Sequence of chain 1.W:
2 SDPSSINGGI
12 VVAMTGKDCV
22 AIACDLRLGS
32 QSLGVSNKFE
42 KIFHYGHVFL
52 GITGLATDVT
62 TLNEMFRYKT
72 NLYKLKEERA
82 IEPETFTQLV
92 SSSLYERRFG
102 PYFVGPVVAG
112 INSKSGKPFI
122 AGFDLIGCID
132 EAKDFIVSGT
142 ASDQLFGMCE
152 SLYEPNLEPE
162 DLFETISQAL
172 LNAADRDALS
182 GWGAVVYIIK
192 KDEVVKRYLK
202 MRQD

Sequence of chain 1.V:
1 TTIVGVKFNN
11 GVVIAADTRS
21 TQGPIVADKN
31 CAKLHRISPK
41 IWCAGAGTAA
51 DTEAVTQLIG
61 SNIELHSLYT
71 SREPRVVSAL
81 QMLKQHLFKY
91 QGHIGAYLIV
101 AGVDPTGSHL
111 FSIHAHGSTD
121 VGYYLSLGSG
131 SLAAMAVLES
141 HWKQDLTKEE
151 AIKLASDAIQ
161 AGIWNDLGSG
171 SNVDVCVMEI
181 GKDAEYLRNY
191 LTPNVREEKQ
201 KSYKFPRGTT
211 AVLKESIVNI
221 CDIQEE

The protein below binds the small molecule below.
Small molecule (SMILES): CC(C)C[C@H](NC(=O)[C@H](Cc1ccccc1)NC(=O)c1cnccn1)B(O)O

Binding-site contacts:
Ligand atom N1 contacts residue ALA49 of chain 1.V at 3.9 Å.
Ligand atom O19 contacts residue THR21 of chain 1.V at 3.0 Å (h-bond).
Ligand atom N1 contacts residue CYS129 of chain 1.W at 3.9 Å.
Ligand atom C22 contacts residue THR1 of chain 1.V at 2.7 Å.
Ligand atom C21 contacts residue THR1 of chain 1.V at 2.4 Å.
Ligand atom O8 contacts residue ALA49 of chain 1.V at 3.1 Å (h-bond).
Ligand atom C22 contacts residue GLY47 of chain 1.V at 3.9 Å.
Ligand atom O28 contacts residue THR1 of chain 1.V at 2.3 Å (h-bond).
Ligand atom C24 contacts residue THR52 of chain 1.V at 3.8 Å.
Ligand atom C24 contacts residue ALA49 of chain 1.V at 3.4 Å (hydrophobic).
Ligand atom C23 contacts residue GLY47 of chain 1.V at 3.7 Å.
Ligand atom C22 contacts residue LYS33 of chain 1.V at 3.9 Å.
Ligand atom C25 contacts residue CYS31 of chain 1.V at 3.9 Å (hydrophobic).
Ligand atom N9 contacts residue THR21 of chain 1.V at 3.1 Å (h-bond).
Ligand atom B26 contacts residue THR1 of chain 1.V at 1.4 Å.
Ligand atom C16 contacts residue THR48 of chain 1.V at 3.7 Å.
Ligand atom C13 contacts residue THR21 of chain 1.V at 3.8 Å.
Ligand atom C11 contacts residue THR21 of chain 1.V at 3.4 Å.
Ligand atom C24 contacts residue GLY47 of chain 1.V at 3.5 Å.
Ligand atom C21 contacts residue GLY47 of chain 1.V at 3.9 Å.
Ligand atom C6 contacts residue CYS129 of chain 1.W at 3.8 Å (hydrophobic).
Ligand atom O19 contacts residue SER20 of chain 1.V at 3.4 Å (h-bond).
Ligand atom N20 contacts residue THR1 of chain 1.V at 3.7 Å.
Ligand atom C18 contacts residue GLY47 of chain 1.V at 3.6 Å.
Ligand atom C10 contacts residue GLY47 of chain 1.V at 3.4 Å.
Ligand atom C6 contacts residue ASP125 of chain 1.W at 3.9 Å.
Ligand atom C24 contacts residue GLY45 of chain 1.V at 3.8 Å.
Ligand atom C23 contacts residue ALA49 of chain 1.V at 3.8 Å (hydrophobic).
Ligand atom C10 contacts residue THR21 of chain 1.V at 3.8 Å.
Ligand atom B26 contacts residue LYS33 of chain 1.V at 3.9 Å.
Ligand atom C2 contacts residue SER20 of chain 1.V at 3.9 Å.
Ligand atom C3 contacts residue THR21 of chain 1.V at 3.5 Å.
Ligand atom C17 contacts residue GLY47 of chain 1.V at 3.8 Å.
Ligand atom O28 contacts residue GLY47 of chain 1.V at 3.1 Å (h-bond).
Ligand atom N4 contacts residue GLN22 of chain 1.V at 3.6 Å.
Ligand atom O28 contacts residue ALA46 of chain 1.V at 3.7 Å.
Ligand atom C5 contacts residue ASP125 of chain 1.W at 3.9 Å.
Ligand atom N20 contacts residue GLY47 of chain 1.V at 2.9 Å (h-bond).
Ligand atom C25 contacts residue LYS33 of chain 1.V at 3.9 Å.
Ligand atom O27 contacts residue THR1 of chain 1.V at 2.3 Å (h-bond).